Binding-site contacts:
Ligand atom C4 contacts residue ASN361 of chain 1.A at 4.2 Å.
Ligand atom C1 contacts residue SER362 of chain 1.A at 4.4 Å.
Ligand atom N2 contacts residue ASN361 of chain 1.A at 2.9 Å (h-bond).
Ligand atom O5 contacts residue ASN361 of chain 1.A at 2.4 Å (h-bond).
Ligand atom C7 contacts residue ASN361 of chain 1.A at 3.8 Å.
Ligand atom C3 contacts residue ASN361 of chain 1.A at 3.8 Å.
Ligand atom C2 contacts residue ASN361 of chain 1.A at 2.5 Å.
Ligand atom O7 contacts residue ASN361 of chain 1.A at 4.3 Å.
Ligand atom C8 contacts residue SER357 of chain 1.A at 4.1 Å.
Ligand atom C5 contacts residue ASN361 of chain 1.A at 3.7 Å.
Ligand atom O7 contacts residue NAG2 of chain 1.W at 3.9 Å.
Ligand atom C1 contacts residue ASN361 of chain 1.A at 1.4 Å.

Sequence of chain 1.A:
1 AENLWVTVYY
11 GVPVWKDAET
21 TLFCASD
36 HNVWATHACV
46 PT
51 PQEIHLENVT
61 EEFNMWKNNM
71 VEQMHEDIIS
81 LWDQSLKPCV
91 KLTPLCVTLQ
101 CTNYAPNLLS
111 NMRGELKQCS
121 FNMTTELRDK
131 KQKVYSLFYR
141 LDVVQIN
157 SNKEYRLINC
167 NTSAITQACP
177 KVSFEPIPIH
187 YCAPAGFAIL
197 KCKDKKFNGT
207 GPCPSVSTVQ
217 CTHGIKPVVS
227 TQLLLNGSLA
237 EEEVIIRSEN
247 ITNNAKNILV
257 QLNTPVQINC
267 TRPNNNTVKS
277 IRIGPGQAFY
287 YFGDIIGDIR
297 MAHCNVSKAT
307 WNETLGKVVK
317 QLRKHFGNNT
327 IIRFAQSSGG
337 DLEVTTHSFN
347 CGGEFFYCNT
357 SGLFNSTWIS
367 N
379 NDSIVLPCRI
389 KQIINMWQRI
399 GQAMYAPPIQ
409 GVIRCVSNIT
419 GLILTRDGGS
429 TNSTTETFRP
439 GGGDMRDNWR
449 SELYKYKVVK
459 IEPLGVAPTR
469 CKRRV

This protein binds this small molecule.
Small molecule (SMILES): CC(=O)N[C@@H]1[C@@H](O)[C@H](O)[C@@H](CO)O[C@H]1O